Sequence of chain 1.F:
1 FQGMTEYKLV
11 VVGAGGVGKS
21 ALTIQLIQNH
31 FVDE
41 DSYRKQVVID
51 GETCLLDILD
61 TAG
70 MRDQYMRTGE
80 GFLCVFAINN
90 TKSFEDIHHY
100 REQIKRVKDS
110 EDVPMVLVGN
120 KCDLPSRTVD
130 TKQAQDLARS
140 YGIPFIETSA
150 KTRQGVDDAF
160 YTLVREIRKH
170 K

Binding-site contacts:
Ligand atom C6 contacts residue LYS120 of chain 1.F at 3.7 Å.
Ligand atom O1G contacts residue MG1 of chain 1.X at 2.2 Å.
Ligand atom O2' contacts residue ASP33 of chain 1.F at 3.3 Å (salt-bridge).
Ligand atom O4' contacts residue LYS120 of chain 1.F at 3.3 Å (salt-bridge).
Ligand atom O1A contacts residue SER20 of chain 1.F at 3.4 Å (h-bond).
Ligand atom O2G contacts residue GLY63 of chain 1.F at 2.8 Å (h-bond).
Ligand atom O1B contacts residue LYS19 of chain 1.F at 3.6 Å.
Ligand atom O1A contacts residue GLY18 of chain 1.F at 3.4 Å.
Ligand atom O2B contacts residue GLY18 of chain 1.F at 3.0 Å (h-bond).
Ligand atom O2B contacts residue GLY16 of chain 1.F at 3.6 Å.
Ligand atom O6 contacts residue ALA149 of chain 1.F at 2.9 Å (h-bond).
Ligand atom O6 contacts residue SER148 of chain 1.F at 3.4 Å.
Ligand atom O2' contacts residue VAL32 of chain 1.F at 2.8 Å (h-bond).
Ligand atom C2' contacts residue VAL32 of chain 1.F at 3.6 Å (hydrophobic).
Ligand atom O1B contacts residue SER20 of chain 1.F at 3.1 Å (h-bond).
Ligand atom O1A contacts residue ALA21 of chain 1.F at 2.8 Å (h-bond).
Ligand atom O6 contacts residue ASN119 of chain 1.F at 3.3 Å (h-bond).
Ligand atom N7 contacts residue ASN119 of chain 1.F at 3.2 Å (h-bond).
Ligand atom O2B contacts residue VAL17 of chain 1.F at 3.3 Å (h-bond).
Ligand atom PB contacts residue LYS19 of chain 1.F at 3.7 Å.
Ligand atom N7 contacts residue ALA149 of chain 1.F at 3.7 Å.
Ligand atom O2' contacts residue PHE31 of chain 1.F at 3.4 Å.
Ligand atom O3A contacts residue GLY16 of chain 1.F at 3.7 Å.
Ligand atom N1 contacts residue ASP122 of chain 1.F at 2.8 Å (salt-bridge).
Ligand atom PB contacts residue MG1 of chain 1.X at 3.4 Å.
Ligand atom N2 contacts residue ASP122 of chain 1.F at 3.0 Å (salt-bridge).
Ligand atom N3B contacts residue GLY16 of chain 1.F at 3.2 Å (h-bond).
Ligand atom O3A contacts residue GLY18 of chain 1.F at 3.4 Å (h-bond).
Ligand atom O6 contacts residue ASP122 of chain 1.F at 3.6 Å (salt-bridge).
Ligand atom O2B contacts residue LYS19 of chain 1.F at 2.9 Å (salt-bridge).
Ligand atom PG contacts residue MG1 of chain 1.X at 3.5 Å.
Ligand atom N3B contacts residue MG1 of chain 1.X at 3.7 Å.
Ligand atom O3' contacts residue ASP33 of chain 1.F at 3.2 Å (salt-bridge).
Ligand atom O2G contacts residue LYS19 of chain 1.F at 2.8 Å (salt-bridge).
Ligand atom C2 contacts residue ASP122 of chain 1.F at 3.7 Å.
Ligand atom C8 contacts residue ALA21 of chain 1.F at 3.6 Å (hydrophobic).
Ligand atom C6 contacts residue ASP122 of chain 1.F at 3.7 Å.
Ligand atom N2 contacts residue LEU123 of chain 1.F at 3.5 Å.
Ligand atom O6 contacts residue LYS120 of chain 1.F at 3.4 Å.
Ligand atom O1B contacts residue MG1 of chain 1.X at 2.2 Å.

This protein binds this small molecule.
Small molecule (SMILES): Nc1nc2c(ncn2[C@@H]2O[C@H](CO[P](=O)(O)O[P](=O)(O)NP(=O)(O)O)[C@@H](O)[C@H]2O)c(=O)[nH]1